Sequence of chain 53.R:
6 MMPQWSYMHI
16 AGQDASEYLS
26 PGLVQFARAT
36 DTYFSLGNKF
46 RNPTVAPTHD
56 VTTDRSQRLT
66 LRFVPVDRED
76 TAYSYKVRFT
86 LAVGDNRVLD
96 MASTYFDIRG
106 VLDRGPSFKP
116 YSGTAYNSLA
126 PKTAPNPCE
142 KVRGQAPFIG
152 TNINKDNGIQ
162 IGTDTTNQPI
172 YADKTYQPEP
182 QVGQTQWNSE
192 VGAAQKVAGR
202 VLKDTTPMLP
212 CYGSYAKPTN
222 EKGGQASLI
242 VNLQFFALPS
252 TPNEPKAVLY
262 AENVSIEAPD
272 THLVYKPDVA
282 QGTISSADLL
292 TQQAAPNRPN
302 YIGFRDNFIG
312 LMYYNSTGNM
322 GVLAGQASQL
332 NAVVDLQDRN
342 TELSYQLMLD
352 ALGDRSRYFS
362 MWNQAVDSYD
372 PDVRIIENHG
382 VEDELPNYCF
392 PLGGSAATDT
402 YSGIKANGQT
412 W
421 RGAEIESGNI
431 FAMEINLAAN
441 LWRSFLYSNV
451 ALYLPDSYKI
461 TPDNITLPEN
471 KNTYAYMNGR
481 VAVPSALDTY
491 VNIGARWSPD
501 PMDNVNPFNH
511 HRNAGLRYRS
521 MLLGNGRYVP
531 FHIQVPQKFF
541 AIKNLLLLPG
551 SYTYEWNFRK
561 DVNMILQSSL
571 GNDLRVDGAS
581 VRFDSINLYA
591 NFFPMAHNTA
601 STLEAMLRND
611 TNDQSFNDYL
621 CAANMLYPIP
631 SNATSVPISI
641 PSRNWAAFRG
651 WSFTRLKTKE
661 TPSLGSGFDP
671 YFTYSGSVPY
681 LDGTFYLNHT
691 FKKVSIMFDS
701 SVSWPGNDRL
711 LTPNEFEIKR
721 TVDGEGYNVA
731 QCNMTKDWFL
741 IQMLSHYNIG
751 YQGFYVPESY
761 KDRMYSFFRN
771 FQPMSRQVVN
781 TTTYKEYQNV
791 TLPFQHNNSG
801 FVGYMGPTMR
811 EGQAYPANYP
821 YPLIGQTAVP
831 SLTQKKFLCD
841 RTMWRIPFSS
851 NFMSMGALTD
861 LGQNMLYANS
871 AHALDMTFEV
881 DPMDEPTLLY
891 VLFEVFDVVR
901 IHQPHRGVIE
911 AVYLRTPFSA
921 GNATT

Sequence of chain 53.Q:
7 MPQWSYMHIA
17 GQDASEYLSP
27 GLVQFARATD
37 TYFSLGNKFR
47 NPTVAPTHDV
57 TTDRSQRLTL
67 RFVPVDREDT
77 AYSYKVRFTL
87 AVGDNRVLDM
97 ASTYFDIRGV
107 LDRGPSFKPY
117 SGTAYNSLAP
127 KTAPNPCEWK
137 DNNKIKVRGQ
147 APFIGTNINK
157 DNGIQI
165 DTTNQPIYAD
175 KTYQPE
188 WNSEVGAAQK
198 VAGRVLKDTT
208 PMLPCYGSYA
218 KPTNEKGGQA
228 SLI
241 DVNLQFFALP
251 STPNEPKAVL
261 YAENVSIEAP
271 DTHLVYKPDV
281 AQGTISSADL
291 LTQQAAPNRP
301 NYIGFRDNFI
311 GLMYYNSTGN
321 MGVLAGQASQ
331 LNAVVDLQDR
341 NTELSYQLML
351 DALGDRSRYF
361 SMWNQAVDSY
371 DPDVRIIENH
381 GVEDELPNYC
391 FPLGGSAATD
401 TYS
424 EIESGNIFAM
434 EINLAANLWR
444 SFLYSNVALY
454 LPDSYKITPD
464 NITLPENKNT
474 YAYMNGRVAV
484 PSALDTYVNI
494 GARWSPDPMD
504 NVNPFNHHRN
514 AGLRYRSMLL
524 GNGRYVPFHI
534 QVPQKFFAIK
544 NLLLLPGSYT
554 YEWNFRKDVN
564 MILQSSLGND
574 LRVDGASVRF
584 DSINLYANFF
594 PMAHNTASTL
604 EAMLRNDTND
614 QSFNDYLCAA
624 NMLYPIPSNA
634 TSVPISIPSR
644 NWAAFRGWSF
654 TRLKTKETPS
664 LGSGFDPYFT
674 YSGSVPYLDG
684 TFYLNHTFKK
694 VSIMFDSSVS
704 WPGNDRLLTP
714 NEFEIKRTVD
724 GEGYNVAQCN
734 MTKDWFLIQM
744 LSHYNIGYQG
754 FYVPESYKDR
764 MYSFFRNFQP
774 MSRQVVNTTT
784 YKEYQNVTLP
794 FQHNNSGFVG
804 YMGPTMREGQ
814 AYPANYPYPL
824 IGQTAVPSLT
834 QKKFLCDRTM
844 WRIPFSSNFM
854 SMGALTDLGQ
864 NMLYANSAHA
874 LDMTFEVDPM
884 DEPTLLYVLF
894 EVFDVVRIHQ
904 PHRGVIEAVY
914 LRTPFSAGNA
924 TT

Binding-site contacts:
Ligand atom O contacts residue TYR619 of chain 53.R at 2.7 Å.
Ligand atom C contacts residue ARG845 of chain 53.R at 4.1 Å.
Ligand atom CD2 contacts residue ARG845 of chain 53.R at 4.0 Å.
Ligand atom CD contacts residue ARG46 of chain 53.Q at 3.3 Å.
Ligand atom CA contacts residue CYS621 of chain 53.R at 3.2 Å (hydrophobic).
Ligand atom N contacts residue ARG649 of chain 53.R at 4.2 Å.
Ligand atom CB contacts residue GLU894 of chain 53.R at 3.4 Å.
Ligand atom NE2 contacts residue GLU894 of chain 53.R at 4.2 Å.
Ligand atom CD2 contacts residue GLU894 of chain 53.R at 3.7 Å.
Ligand atom O contacts residue ALA857 of chain 53.R at 3.7 Å.
Ligand atom CA contacts residue ASN617 of chain 53.R at 4.1 Å.
Ligand atom ND1 contacts residue GLU894 of chain 53.R at 3.5 Å (salt-bridge).
Ligand atom N contacts residue ASP618 of chain 53.R at 3.4 Å (salt-bridge).
Ligand atom NE2 contacts residue ARG845 of chain 53.R at 4.0 Å.
Ligand atom N contacts residue TYR619 of chain 53.R at 3.6 Å.
Ligand atom N contacts residue CYS621 of chain 53.R at 3.0 Å (h-bond).
Ligand atom CE1 contacts residue GLU894 of chain 53.R at 4.1 Å.
Ligand atom CB contacts residue ALA857 of chain 53.R at 4.2 Å (hydrophobic).
Ligand atom CA contacts residue TYR619 of chain 53.R at 4.1 Å (hydrophobic).
Ligand atom ND1 contacts residue LEU348 of chain 53.R at 3.6 Å.
Ligand atom N contacts residue ASN617 of chain 53.R at 2.9 Å (h-bond).
Ligand atom CB contacts residue CYS621 of chain 53.R at 3.5 Å (hydrophobic).
Ligand atom CG contacts residue ASN617 of chain 53.R at 3.7 Å.
Ligand atom CG contacts residue GLU894 of chain 53.R at 3.2 Å.
Ligand atom CB contacts residue LEU620 of chain 53.R at 3.8 Å (hydrophobic).
Ligand atom CG contacts residue ARG46 of chain 53.Q at 3.1 Å.
Ligand atom CE1 contacts residue LEU348 of chain 53.R at 3.5 Å (hydrophobic).
Ligand atom CB contacts residue TYR619 of chain 53.R at 3.7 Å (hydrophobic).
Ligand atom C contacts residue ARG649 of chain 53.R at 3.9 Å.
Ligand atom CA contacts residue TYR619 of chain 53.R at 4.2 Å (hydrophobic).
Ligand atom CB contacts residue TYR619 of chain 53.R at 4.0 Å (hydrophobic).
Ligand atom CD contacts residue ASN617 of chain 53.R at 3.1 Å.
Ligand atom C contacts residue TYR619 of chain 53.R at 3.2 Å (hydrophobic).
Ligand atom CB contacts residue PHE896 of chain 53.R at 4.0 Å (hydrophobic).
Ligand atom O contacts residue ARG649 of chain 53.R at 3.3 Å (salt-bridge).
Ligand atom CG contacts residue CYS621 of chain 53.R at 3.9 Å (hydrophobic).
Ligand atom CB contacts residue ARG649 of chain 53.R at 4.1 Å.
Ligand atom CB contacts residue ARG649 of chain 53.R at 4.2 Å.
Ligand atom CD contacts residue CYS621 of chain 53.R at 3.5 Å (hydrophobic).
Ligand atom N contacts residue TYR619 of chain 53.R at 3.5 Å (h-bond).

A protein and the small-molecule ligand that binds it are described below.
Small molecule (SMILES): NC(N)=NCCC[C@H](NC(=O)[C@@H]1CCCN1)C(=O)N[C@H](C=O)Cc1cnc[nH]1